A protein and the small-molecule ligand that binds it are described below.
Small molecule (SMILES): Cc1cn([C@H]2CC[C@@H](CO[P](=O)(O)O[C@H]3[C@@H](O)[C@H](n4cnc5c(=O)nc(N)[nH]c54)O[C@@H]3CO[P](=O)(O)O[C@H]3[C@@H](O)[C@H](n4cnc5c(N)ncnc54)O[C@@H]3CO[P](=O)(O)O[C@H]3[C@@H](O)[C@H](n4cnc5c(=O)[nH]c(N)nc54)O[C@@H]3CO[P](=O)(O)O[P](=O)(O)OP(=O)(O)O)O2)c(=O)[nH]c1=O

Sequence of chain 1.C:
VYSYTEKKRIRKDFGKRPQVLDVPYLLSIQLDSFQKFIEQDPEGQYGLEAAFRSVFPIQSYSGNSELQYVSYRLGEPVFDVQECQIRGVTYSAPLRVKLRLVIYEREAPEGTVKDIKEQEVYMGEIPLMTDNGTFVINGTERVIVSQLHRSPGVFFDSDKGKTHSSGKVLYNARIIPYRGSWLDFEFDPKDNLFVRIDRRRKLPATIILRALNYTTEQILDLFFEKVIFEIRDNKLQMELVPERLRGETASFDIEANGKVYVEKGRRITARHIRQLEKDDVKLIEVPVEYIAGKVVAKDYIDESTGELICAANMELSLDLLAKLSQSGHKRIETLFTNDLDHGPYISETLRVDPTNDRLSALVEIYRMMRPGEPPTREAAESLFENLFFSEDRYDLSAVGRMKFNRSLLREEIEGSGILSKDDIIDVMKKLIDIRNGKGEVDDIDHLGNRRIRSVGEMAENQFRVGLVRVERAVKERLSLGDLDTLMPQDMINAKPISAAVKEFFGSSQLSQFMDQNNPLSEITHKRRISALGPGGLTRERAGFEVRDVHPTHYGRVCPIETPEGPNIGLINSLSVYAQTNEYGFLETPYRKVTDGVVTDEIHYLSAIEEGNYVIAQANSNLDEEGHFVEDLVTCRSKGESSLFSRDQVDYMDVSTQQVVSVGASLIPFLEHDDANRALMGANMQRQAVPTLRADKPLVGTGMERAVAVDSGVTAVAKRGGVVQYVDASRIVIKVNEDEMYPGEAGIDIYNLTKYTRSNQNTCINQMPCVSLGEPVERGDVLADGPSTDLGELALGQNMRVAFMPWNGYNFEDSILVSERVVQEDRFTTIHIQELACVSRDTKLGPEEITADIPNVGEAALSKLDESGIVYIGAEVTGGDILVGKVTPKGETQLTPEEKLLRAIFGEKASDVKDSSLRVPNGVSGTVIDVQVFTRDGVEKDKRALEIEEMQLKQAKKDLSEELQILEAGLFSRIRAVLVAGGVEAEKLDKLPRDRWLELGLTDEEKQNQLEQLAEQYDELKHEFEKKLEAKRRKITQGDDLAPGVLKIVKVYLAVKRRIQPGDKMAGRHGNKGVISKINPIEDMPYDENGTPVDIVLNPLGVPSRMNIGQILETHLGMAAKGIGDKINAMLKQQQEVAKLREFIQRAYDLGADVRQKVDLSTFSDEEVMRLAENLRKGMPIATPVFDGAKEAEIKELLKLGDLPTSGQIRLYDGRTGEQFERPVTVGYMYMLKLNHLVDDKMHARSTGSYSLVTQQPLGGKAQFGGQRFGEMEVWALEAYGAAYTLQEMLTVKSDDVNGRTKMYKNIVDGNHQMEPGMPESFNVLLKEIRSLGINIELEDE

Binding-site contacts:
Ligand atom P contacts residue GLN688 of chain 1.C at 3.3 Å.
Ligand atom O2B contacts residue GLN510 of chain 1.C at 3.6 Å.
Ligand atom C1' contacts residue CTP1 of chain 1.N at 3.8 Å.
Ligand atom OP1 contacts residue ARG529 of chain 1.C at 3.1 Å (salt-bridge).
Ligand atom O3' contacts residue ARG529 of chain 1.C at 3.1 Å (salt-bridge).
Ligand atom N3 contacts residue CTP1 of chain 1.N at 3.1 Å (h-bond).
Ligand atom PG contacts residue GLY228 of chain 1.F at 3.7 Å.
Ligand atom N1 contacts residue CTP1 of chain 1.N at 3.5 Å.
Ligand atom C5M contacts residue CTP1 of chain 1.N at 3.6 Å.
Ligand atom O2G contacts residue GLY227 of chain 1.F at 2.8 Å.
Ligand atom C2 contacts residue CTP1 of chain 1.N at 3.2 Å.
Ligand atom C3' contacts residue CTP1 of chain 1.N at 3.0 Å.
Ligand atom C6 contacts residue CTP1 of chain 1.N at 3.3 Å.
Ligand atom C3' contacts residue MG1 of chain 1.L at 3.9 Å.
Ligand atom OP1 contacts residue LYS1073 of chain 1.C at 3.6 Å.
Ligand atom O2G contacts residue GLY228 of chain 1.F at 2.5 Å (h-bond).
Ligand atom O4 contacts residue CTP1 of chain 1.N at 2.9 Å (h-bond).
Ligand atom C5 contacts residue CTP1 of chain 1.N at 3.2 Å.
Ligand atom OP1 contacts residue LYS1065 of chain 1.C at 3.2 Å (salt-bridge).
Ligand atom OP2 contacts residue ASN568 of chain 1.C at 3.9 Å.
Ligand atom C2' contacts residue CTP1 of chain 1.N at 2.5 Å.
Ligand atom PB contacts residue ASP229 of chain 1.F at 3.3 Å.
Ligand atom P contacts residue ARG529 of chain 1.C at 3.6 Å.
Ligand atom O2 contacts residue CTP1 of chain 1.N at 3.3 Å.
Ligand atom OP1 contacts residue GLN688 of chain 1.C at 2.3 Å (h-bond).
Ligand atom O3A contacts residue ASP229 of chain 1.F at 3.8 Å.
Ligand atom O2A contacts residue GLN510 of chain 1.C at 3.7 Å.
Ligand atom O1B contacts residue GLN510 of chain 1.C at 3.2 Å (h-bond).
Ligand atom C4 contacts residue CTP1 of chain 1.N at 2.8 Å.
Ligand atom O3B contacts residue GLY228 of chain 1.F at 3.6 Å.
Ligand atom PA contacts residue ASN568 of chain 1.C at 3.8 Å.
Ligand atom O1B contacts residue ASP229 of chain 1.F at 2.6 Å (salt-bridge).
Ligand atom O3' contacts residue GLN688 of chain 1.C at 3.2 Å (h-bond).
Ligand atom O3B contacts residue ASP229 of chain 1.F at 3.0 Å (salt-bridge).
Ligand atom O1A contacts residue ASN568 of chain 1.C at 2.7 Å (h-bond).
Ligand atom O3G contacts residue GLY227 of chain 1.F at 2.9 Å (h-bond).
Ligand atom O2G contacts residue ASP229 of chain 1.F at 3.9 Å.
Ligand atom PG contacts residue GLY227 of chain 1.F at 3.5 Å.
Ligand atom OP2 contacts residue PRO564 of chain 1.C at 3.9 Å.
Ligand atom O3B contacts residue GLY227 of chain 1.F at 3.8 Å.

Sequence of chain 1.F:
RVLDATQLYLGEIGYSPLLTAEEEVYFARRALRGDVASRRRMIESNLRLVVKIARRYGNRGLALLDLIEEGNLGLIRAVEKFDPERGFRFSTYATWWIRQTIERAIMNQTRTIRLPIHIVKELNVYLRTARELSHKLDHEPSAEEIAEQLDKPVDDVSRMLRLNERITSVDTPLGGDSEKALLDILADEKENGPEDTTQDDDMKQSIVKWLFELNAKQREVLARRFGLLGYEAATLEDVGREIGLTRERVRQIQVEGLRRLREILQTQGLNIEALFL